Sequence of chain 4.F:
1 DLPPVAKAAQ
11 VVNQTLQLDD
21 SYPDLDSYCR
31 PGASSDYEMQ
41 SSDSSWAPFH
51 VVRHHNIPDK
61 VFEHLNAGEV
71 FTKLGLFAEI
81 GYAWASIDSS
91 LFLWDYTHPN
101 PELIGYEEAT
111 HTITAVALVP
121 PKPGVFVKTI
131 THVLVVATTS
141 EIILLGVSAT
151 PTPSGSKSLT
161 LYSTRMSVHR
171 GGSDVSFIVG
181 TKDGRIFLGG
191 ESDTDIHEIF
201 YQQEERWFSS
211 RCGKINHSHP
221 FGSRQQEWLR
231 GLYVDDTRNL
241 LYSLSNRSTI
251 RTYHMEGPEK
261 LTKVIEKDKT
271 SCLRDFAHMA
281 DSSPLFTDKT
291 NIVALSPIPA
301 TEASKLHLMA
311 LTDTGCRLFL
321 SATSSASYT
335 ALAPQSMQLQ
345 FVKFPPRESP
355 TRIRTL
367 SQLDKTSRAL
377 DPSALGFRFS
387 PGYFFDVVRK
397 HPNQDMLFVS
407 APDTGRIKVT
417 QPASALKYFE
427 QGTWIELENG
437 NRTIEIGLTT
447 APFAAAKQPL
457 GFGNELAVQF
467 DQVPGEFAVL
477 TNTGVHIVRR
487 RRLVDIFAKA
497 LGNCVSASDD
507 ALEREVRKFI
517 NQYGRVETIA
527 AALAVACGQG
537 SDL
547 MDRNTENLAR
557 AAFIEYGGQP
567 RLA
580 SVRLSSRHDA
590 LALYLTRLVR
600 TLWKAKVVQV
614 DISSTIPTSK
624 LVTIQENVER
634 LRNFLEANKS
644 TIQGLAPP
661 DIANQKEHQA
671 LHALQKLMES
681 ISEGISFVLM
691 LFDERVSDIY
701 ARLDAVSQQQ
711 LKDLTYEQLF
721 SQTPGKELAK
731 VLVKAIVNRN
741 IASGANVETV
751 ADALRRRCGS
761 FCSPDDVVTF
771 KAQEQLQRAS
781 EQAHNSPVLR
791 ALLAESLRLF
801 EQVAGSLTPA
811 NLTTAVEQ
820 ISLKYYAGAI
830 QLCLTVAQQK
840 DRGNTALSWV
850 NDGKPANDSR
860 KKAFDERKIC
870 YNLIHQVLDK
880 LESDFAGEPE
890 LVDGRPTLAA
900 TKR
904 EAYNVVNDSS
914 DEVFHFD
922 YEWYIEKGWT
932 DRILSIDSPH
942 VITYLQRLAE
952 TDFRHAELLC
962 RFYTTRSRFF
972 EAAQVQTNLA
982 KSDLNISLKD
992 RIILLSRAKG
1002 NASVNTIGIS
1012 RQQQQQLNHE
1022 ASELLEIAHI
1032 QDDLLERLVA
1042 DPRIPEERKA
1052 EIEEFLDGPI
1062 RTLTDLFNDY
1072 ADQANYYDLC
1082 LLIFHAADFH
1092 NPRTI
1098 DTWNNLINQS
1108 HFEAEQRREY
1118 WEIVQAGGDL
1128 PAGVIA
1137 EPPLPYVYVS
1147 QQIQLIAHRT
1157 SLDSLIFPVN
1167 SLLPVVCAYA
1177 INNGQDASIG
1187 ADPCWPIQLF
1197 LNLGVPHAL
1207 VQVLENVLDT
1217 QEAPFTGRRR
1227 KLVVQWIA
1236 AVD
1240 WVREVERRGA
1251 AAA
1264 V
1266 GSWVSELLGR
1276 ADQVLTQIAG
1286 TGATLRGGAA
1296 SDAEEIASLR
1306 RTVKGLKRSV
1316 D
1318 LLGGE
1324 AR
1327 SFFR

The protein below binds the small molecule below.
Small molecule (SMILES): CC[C@H](C)[C@H](NC(=O)[C@@H](NC(=O)[C@H](CC(C)C)NC(=O)[C@@H](N)CCCCN)C(C)C)C(=O)N[C@@H](CC(N)=O)C(=O)N[C@@H](CCCCN)C(=O)N[C@@H](CC(=O)O)C(=O)N[C@@H](CCSC)C(=O)N[C@@H](CCCN=C(N)N)C(=O)N[C@H](C(=O)N[C@@H](CC(=O)O)C(=O)N[C@@H](CC(C)C)C(=O)N[C@@H](Cc1ccccc1)C(=O)N[C@@H](CO)C(=O)N1CCC[C@H]1C(=O)N1CCC[C@H]1C(=O)N[C@H](C=O)CC(N)=O)[C@@H](C)O

Binding-site contacts:
Ligand atom C contacts residue THR1065 of chain 4.F at 2.9 Å.
Ligand atom CG2 contacts residue PHE1068 of chain 4.F at 3.6 Å (hydrophobic).
Ligand atom CD2 contacts residue ALA1075 of chain 4.F at 3.6 Å (hydrophobic).
Ligand atom NZ contacts residue ASP1073 of chain 4.F at 3.3 Å (salt-bridge).
Ligand atom CG contacts residue THR1065 of chain 4.F at 3.6 Å.
Ligand atom O contacts residue ASN1069 of chain 4.F at 3.0 Å (h-bond).
Ligand atom CD2 contacts residue GLN1074 of chain 4.F at 3.2 Å.
Ligand atom CA contacts residue THR1065 of chain 4.F at 2.7 Å.
Ligand atom O contacts residue THR1065 of chain 4.F at 2.7 Å.
Ligand atom NH1 contacts residue GLN1074 of chain 4.F at 3.8 Å.
Ligand atom CZ contacts residue ASP1073 of chain 4.F at 3.6 Å.
Ligand atom CD1 contacts residue LEU1064 of chain 4.F at 3.4 Å (hydrophobic).
Ligand atom CB contacts residue THR1065 of chain 4.F at 3.6 Å.
Ligand atom CA contacts residue THR1065 of chain 4.F at 3.4 Å.
Ligand atom O contacts residue THR1065 of chain 4.F at 3.5 Å (h-bond).
Ligand atom CD1 contacts residue ILE1053 of chain 4.F at 3.6 Å (hydrophobic).
Ligand atom NH1 contacts residue ASN1069 of chain 4.F at 2.6 Å (h-bond).
Ligand atom CD1 contacts residue ARG1049 of chain 4.F at 3.0 Å.
Ligand atom CE2 contacts residue GLN1074 of chain 4.F at 3.3 Å.
Ligand atom N contacts residue THR1065 of chain 4.F at 3.8 Å.
Ligand atom NE contacts residue GLN1074 of chain 4.F at 3.6 Å (h-bond).
Ligand atom N contacts residue ASN1069 of chain 4.F at 3.0 Å (h-bond).
Ligand atom C contacts residue ASN1069 of chain 4.F at 3.7 Å.
Ligand atom NH1 contacts residue ASP1073 of chain 4.F at 3.4 Å (salt-bridge).
Ligand atom C contacts residue THR1065 of chain 4.F at 3.7 Å.
Ligand atom CD contacts residue ASN1069 of chain 4.F at 3.7 Å.
Ligand atom CD contacts residue GLN1074 of chain 4.F at 2.8 Å.
Ligand atom N contacts residue THR1065 of chain 4.F at 2.3 Å (h-bond).
Ligand atom NH2 contacts residue ASP1073 of chain 4.F at 3.0 Å (salt-bridge).
Ligand atom CB contacts residue GLN1074 of chain 4.F at 3.7 Å.
Ligand atom CG contacts residue GLN1074 of chain 4.F at 3.5 Å.
Ligand atom CA contacts residue ASN1069 of chain 4.F at 3.4 Å.
Ligand atom CG1 contacts residue PHE1068 of chain 4.F at 3.6 Å (hydrophobic).
Ligand atom CB contacts residue GLN1074 of chain 4.F at 3.3 Å.
Ligand atom CZ contacts residue GLN1074 of chain 4.F at 3.4 Å.
Ligand atom CG2 contacts residue ASN1069 of chain 4.F at 3.3 Å.
Ligand atom CD1 contacts residue PHE1068 of chain 4.F at 3.5 Å (hydrophobic).
Ligand atom C contacts residue ASN1069 of chain 4.F at 3.8 Å.
Ligand atom CD1 contacts residue THR1065 of chain 4.F at 2.6 Å.
Ligand atom O contacts residue ARG1049 of chain 4.F at 3.0 Å.